Sequence of chain 5.A:
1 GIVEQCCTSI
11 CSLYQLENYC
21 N

Sequence of chain 3.B:
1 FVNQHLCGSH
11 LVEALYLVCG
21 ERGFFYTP

Sequence of chain 5.B:
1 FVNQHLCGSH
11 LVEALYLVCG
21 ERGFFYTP

Binding-site contacts:
Ligand atom C7 contacts residue LEU13 of chain 5.A at 4.3 Å (hydrophobic).
Ligand atom C6 contacts residue LEU11 of chain 5.B at 3.6 Å (hydrophobic).
Ligand atom C5 contacts residue HIS5 of chain 6.B at 3.9 Å.
Ligand atom C3 contacts residue LEU16 of chain 5.A at 4.3 Å (hydrophobic).
Ligand atom O1 contacts residue CYS11 of chain 5.A at 2.9 Å (h-bond).
Ligand atom C7 contacts residue LEU16 of chain 5.A at 3.7 Å (hydrophobic).
Ligand atom C4 contacts residue LEU11 of chain 5.B at 3.9 Å (hydrophobic).
Ligand atom C6 contacts residue CYS7 of chain 5.B at 4.0 Å (hydrophobic).
Ligand atom C6 contacts residue CYS6 of chain 5.A at 3.3 Å (hydrophobic).
Ligand atom O1 contacts residue VAL2 of chain 6.B at 4.2 Å.
Ligand atom C3 contacts residue LEU11 of chain 5.B at 4.2 Å (hydrophobic).
Ligand atom C6 contacts residue HIS5 of chain 6.B at 4.4 Å.
Ligand atom C2 contacts residue LEU11 of chain 5.B at 4.2 Å (hydrophobic).
Ligand atom C7 contacts residue CYS11 of chain 5.A at 4.5 Å (hydrophobic).
Ligand atom O1 contacts residue ILE10 of chain 5.A at 3.5 Å.
Ligand atom C5 contacts residue LEU11 of chain 5.B at 3.6 Å (hydrophobic).
Ligand atom C7 contacts residue LEU17 of chain 3.B at 4.4 Å (hydrophobic).
Ligand atom C1 contacts residue CYS6 of chain 5.A at 3.4 Å (hydrophobic).
Ligand atom C1 contacts residue LEU11 of chain 5.B at 4.0 Å (hydrophobic).
Ligand atom O1 contacts residue SER9 of chain 5.A at 4.0 Å.
Ligand atom C3 contacts residue HIS5 of chain 6.B at 3.4 Å.
Ligand atom C7 contacts residue ALA14 of chain 5.B at 3.9 Å (hydrophobic).
Ligand atom C1 contacts residue CYS11 of chain 5.A at 3.9 Å (hydrophobic).
Ligand atom C5 contacts residue HIS10 of chain 5.B at 4.2 Å.
Ligand atom C4 contacts residue HIS5 of chain 6.B at 3.3 Å.
Ligand atom C2 contacts residue CYS11 of chain 5.A at 3.6 Å (hydrophobic).
Ligand atom C7 contacts residue HIS5 of chain 6.B at 3.4 Å.
Ligand atom O1 contacts residue CYS6 of chain 5.A at 2.7 Å (h-bond).
Ligand atom C5 contacts residue CYS7 of chain 5.B at 4.2 Å (hydrophobic).
Ligand atom C5 contacts residue LEU6 of chain 6.B at 4.1 Å (hydrophobic).
Ligand atom C4 contacts residue HIS10 of chain 5.B at 4.1 Å.
Ligand atom C2 contacts residue HIS5 of chain 6.B at 4.2 Å.

This small molecule binds to this protein.
Small molecule (SMILES): Cc1cccc(O)c1

Sequence of chain 6.B:
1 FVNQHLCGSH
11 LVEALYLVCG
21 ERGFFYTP